Sequence of chain 1.A:
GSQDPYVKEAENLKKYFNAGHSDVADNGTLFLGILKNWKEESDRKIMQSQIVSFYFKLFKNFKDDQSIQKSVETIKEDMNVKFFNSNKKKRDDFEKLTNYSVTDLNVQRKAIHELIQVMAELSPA

Binding-site contacts:
Ligand atom C8 contacts residue TRP106 of chain 1.F at 3.7 Å (hydrophobic).
Ligand atom C7 contacts residue TRP106 of chain 1.F at 4.1 Å (hydrophobic).
Ligand atom C1 contacts residue ASN85 of chain 1.F at 1.4 Å.
Ligand atom C5 contacts residue ASN85 of chain 1.F at 3.6 Å.
Ligand atom O5 contacts residue TRP106 of chain 1.F at 4.3 Å.
Ligand atom O7 contacts residue TRP106 of chain 1.F at 3.9 Å.
Ligand atom O6 contacts residue ASP94 of chain 1.A at 3.8 Å.
Ligand atom C6 contacts residue LYS43 of chain 1.F at 4.5 Å.
Ligand atom C2 contacts residue TRP106 of chain 1.F at 4.1 Å (hydrophobic).
Ligand atom C8 contacts residue SER88 of chain 1.A at 4.2 Å.
Ligand atom N2 contacts residue TRP106 of chain 1.F at 3.5 Å.
Ligand atom O4 contacts residue TRP106 of chain 1.F at 4.1 Å.
Ligand atom C4 contacts residue TRP106 of chain 1.F at 4.4 Å (hydrophobic).
Ligand atom C7 contacts residue SER88 of chain 1.A at 4.4 Å.
Ligand atom C1 contacts residue TRP106 of chain 1.F at 3.8 Å (hydrophobic).
Ligand atom O7 contacts residue LYS90 of chain 1.A at 3.6 Å.
Ligand atom O7 contacts residue ASN85 of chain 1.F at 3.5 Å (h-bond).
Ligand atom C2 contacts residue ASN85 of chain 1.F at 2.5 Å.
Ligand atom C3 contacts residue TRP106 of chain 1.F at 3.8 Å (hydrophobic).
Ligand atom C8 contacts residue ARG111 of chain 1.F at 3.9 Å.
Ligand atom C8 contacts residue GLN108 of chain 1.F at 3.4 Å.
Ligand atom O6 contacts residue LYS43 of chain 1.F at 4.4 Å.
Ligand atom O3 contacts residue TRP106 of chain 1.F at 4.5 Å.
Ligand atom C7 contacts residue ASN85 of chain 1.F at 3.4 Å.
Ligand atom N2 contacts residue ASN85 of chain 1.F at 2.9 Å (h-bond).
Ligand atom C6 contacts residue THR87 of chain 1.F at 4.5 Å.
Ligand atom C4 contacts residue ASN85 of chain 1.F at 4.2 Å.
Ligand atom C6 contacts residue THR45 of chain 1.F at 4.0 Å.
Ligand atom O6 contacts residue LYS90 of chain 1.A at 3.5 Å (salt-bridge).
Ligand atom C5 contacts residue TRP106 of chain 1.F at 4.0 Å (hydrophobic).
Ligand atom O7 contacts residue SER88 of chain 1.A at 3.7 Å.
Ligand atom C7 contacts residue GLN108 of chain 1.F at 4.4 Å.
Ligand atom C3 contacts residue ASN85 of chain 1.F at 3.8 Å.
Ligand atom O6 contacts residue THR45 of chain 1.F at 3.0 Å (h-bond).
Ligand atom O5 contacts residue THR45 of chain 1.F at 3.6 Å.
Ligand atom O5 contacts residue ASN85 of chain 1.F at 2.4 Å (h-bond).
Ligand atom C1 contacts residue THR45 of chain 1.F at 4.2 Å.

A protein and the small-molecule ligand that binds it are described below.
Small molecule (SMILES): CC(=O)N[C@H]1[C@H](O[C@H]2[C@H](O)[C@@H](NC(C)=O)CO[C@@H]2CO)O[C@H](CO)[C@@H](O[C@@H]2O[C@H](CO[C@H]3O[C@H](CO)[C@@H](O)[C@H](O)[C@@H]3O)[C@@H](O)[C@H](O[C@H]3O[C@H](CO)[C@@H](O)[C@H](O)[C@@H]3O)[C@@H]2O)[C@@H]1O

Sequence of chain 1.F:
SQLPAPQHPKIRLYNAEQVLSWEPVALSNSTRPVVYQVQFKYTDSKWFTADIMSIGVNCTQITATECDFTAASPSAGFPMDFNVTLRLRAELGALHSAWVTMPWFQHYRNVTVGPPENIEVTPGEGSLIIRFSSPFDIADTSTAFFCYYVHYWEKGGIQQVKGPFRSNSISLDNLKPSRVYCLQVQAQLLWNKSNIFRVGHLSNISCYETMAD